Binding-site contacts:
Ligand atom O6 contacts residue ASN19 of chain 16.Y at 4.4 Å.
Ligand atom C5 contacts residue ASN19 of chain 16.Y at 3.3 Å.
Ligand atom O5 contacts residue ASN19 of chain 16.Y at 2.2 Å (h-bond).
Ligand atom C4 contacts residue ASN19 of chain 16.Y at 4.5 Å.
Ligand atom N2 contacts residue ASN19 of chain 16.Y at 4.0 Å.
Ligand atom C1 contacts residue ASN19 of chain 16.Y at 1.9 Å.
Ligand atom C6 contacts residue ASN19 of chain 16.Y at 4.1 Å.
Ligand atom C2 contacts residue ASN19 of chain 16.Y at 3.4 Å.
Ligand atom C3 contacts residue ASN19 of chain 16.Y at 4.4 Å.
Ligand atom O7 contacts residue ASN19 of chain 16.Y at 4.4 Å.
Ligand atom C8 contacts residue TYR17 of chain 16.Y at 4.0 Å (hydrophobic).

Sequence of chain 16.Y:
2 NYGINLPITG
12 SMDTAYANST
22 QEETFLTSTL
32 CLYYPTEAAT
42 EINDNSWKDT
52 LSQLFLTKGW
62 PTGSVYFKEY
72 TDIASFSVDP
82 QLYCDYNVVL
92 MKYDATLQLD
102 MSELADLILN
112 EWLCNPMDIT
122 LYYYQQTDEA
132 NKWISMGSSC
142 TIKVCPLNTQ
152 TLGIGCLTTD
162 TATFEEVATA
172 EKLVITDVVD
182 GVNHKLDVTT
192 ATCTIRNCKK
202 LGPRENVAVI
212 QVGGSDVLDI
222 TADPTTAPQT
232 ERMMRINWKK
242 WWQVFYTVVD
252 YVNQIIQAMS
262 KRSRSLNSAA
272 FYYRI

This protein binds this small molecule.
Small molecule (SMILES): CC(=O)N[C@H]1[C@H](O[C@H]2[C@H](O)[C@@H](NC(C)=O)CO[C@@H]2CO)O[C@H](CO)[C@@H](O)[C@@H]1O